Binding-site contacts:
Ligand atom C3 contacts residue ASN330 of chain 1.A at 3.8 Å.
Ligand atom C2 contacts residue ASN330 of chain 1.A at 2.5 Å.
Ligand atom N2 contacts residue ASN330 of chain 1.A at 2.9 Å (h-bond).
Ligand atom C5 contacts residue ASN330 of chain 1.A at 3.7 Å.
Ligand atom O5 contacts residue ASN330 of chain 1.A at 2.4 Å (h-bond).
Ligand atom C8 contacts residue GLY326 of chain 1.A at 4.4 Å.
Ligand atom C1 contacts residue ASN330 of chain 1.A at 1.4 Å.
Ligand atom C7 contacts residue ASN330 of chain 1.A at 4.0 Å.
Ligand atom C4 contacts residue ASN330 of chain 1.A at 4.2 Å.

Sequence of chain 1.A:
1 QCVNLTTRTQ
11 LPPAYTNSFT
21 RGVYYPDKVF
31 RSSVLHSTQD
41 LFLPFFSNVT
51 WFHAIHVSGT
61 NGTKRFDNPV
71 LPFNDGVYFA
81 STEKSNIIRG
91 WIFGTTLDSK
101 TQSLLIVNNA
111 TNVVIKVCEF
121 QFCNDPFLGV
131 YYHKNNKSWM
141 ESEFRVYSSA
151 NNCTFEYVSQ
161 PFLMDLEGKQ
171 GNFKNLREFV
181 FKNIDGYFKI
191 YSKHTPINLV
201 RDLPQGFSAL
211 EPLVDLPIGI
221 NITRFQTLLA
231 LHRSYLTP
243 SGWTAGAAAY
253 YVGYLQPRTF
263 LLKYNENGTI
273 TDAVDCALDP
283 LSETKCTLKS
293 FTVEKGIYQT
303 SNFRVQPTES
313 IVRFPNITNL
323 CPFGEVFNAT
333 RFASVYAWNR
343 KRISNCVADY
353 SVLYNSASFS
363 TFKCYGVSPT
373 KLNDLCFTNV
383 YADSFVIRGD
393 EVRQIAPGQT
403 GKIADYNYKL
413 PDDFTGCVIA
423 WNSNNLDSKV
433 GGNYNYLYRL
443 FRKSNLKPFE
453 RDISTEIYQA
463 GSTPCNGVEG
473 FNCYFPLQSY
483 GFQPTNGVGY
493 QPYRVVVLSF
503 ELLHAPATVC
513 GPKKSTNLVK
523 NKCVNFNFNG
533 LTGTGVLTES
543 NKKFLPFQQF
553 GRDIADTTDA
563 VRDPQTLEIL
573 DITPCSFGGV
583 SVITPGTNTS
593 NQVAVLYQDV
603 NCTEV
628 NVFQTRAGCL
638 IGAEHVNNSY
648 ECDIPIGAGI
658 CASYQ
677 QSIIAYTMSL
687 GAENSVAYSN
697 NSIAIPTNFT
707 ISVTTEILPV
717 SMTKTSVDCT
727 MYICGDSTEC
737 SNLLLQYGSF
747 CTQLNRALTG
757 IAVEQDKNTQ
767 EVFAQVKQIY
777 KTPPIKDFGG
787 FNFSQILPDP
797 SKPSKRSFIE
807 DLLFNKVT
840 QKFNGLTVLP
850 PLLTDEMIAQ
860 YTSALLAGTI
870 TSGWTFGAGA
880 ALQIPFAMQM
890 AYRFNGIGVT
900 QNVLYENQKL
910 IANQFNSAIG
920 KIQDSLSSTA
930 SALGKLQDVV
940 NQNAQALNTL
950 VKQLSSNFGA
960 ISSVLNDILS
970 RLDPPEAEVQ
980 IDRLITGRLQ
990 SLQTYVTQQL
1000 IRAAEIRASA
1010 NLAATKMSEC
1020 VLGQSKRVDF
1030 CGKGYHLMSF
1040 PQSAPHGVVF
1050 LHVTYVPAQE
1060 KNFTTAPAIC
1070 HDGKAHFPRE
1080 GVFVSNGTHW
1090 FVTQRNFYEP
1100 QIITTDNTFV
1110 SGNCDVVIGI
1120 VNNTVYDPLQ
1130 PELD

This protein binds this small molecule.
Small molecule (SMILES): CC(=O)N[C@@H]1[C@@H](O)[C@H](O)[C@@H](CO)O[C@H]1O